This protein binds this small molecule.
Small molecule (SMILES): CO[P](=O)(O)O[C@H]1[C@@H](O)[C@H](n2ccc(=O)[nH]c2=O)O[C@@H]1COP(=O)(O)O

Binding-site contacts:
Ligand atom N1 contacts residue ARG125 of chain 1.K at 3.7 Å.
Ligand atom O3' contacts residue ARG125 of chain 1.K at 4.1 Å.
Ligand atom C2' contacts residue ARG125 of chain 1.K at 3.7 Å.
Ligand atom C1' contacts residue ARG125 of chain 1.K at 4.3 Å.
Ligand atom OP1 contacts residue ARG125 of chain 1.K at 2.9 Å (salt-bridge).
Ligand atom N3 contacts residue ARG125 of chain 1.K at 3.6 Å.
Ligand atom C4 contacts residue ARG125 of chain 1.K at 3.6 Å.
Ligand atom O4 contacts residue ARG125 of chain 1.K at 3.9 Å.
Ligand atom O2 contacts residue ASN16 of chain 1.J at 2.5 Å (h-bond).
Ligand atom OP3 contacts residue ARG125 of chain 1.K at 2.7 Å.
Ligand atom C6 contacts residue ARG125 of chain 1.K at 3.5 Å.
Ligand atom C2 contacts residue ASN16 of chain 1.J at 3.0 Å.
Ligand atom OP1 contacts residue ARG131 of chain 1.K at 3.4 Å (salt-bridge).
Ligand atom N3 contacts residue SER17 of chain 1.J at 4.1 Å.
Ligand atom OP2 contacts residue SER77 of chain 1.K at 3.9 Å.
Ligand atom C4 contacts residue SER17 of chain 1.J at 4.0 Å.
Ligand atom O2 contacts residue ARG125 of chain 1.K at 4.0 Å.
Ligand atom O5' contacts residue ARG125 of chain 1.K at 3.2 Å (salt-bridge).
Ligand atom OP3 contacts residue SER77 of chain 1.K at 4.2 Å.
Ligand atom C5' contacts residue ARG125 of chain 1.K at 4.2 Å.
Ligand atom P contacts residue ILE23 of chain 1.J at 4.2 Å.
Ligand atom C5 contacts residue ARG125 of chain 1.K at 3.5 Å.
Ligand atom O5' contacts residue ARG131 of chain 1.K at 2.9 Å (salt-bridge).
Ligand atom C3' contacts residue ARG125 of chain 1.K at 3.3 Å.
Ligand atom C5' contacts residue MET76 of chain 1.K at 4.3 Å (hydrophobic).
Ligand atom C2 contacts residue ARG125 of chain 1.K at 3.8 Å.
Ligand atom C4 contacts residue ASN16 of chain 1.J at 4.1 Å.
Ligand atom O4 contacts residue SER17 of chain 1.J at 3.1 Å.
Ligand atom OP2 contacts residue ILE23 of chain 1.J at 4.2 Å.
Ligand atom OP2 contacts residue ARG131 of chain 1.K at 3.8 Å.
Ligand atom C5 contacts residue THR21 of chain 1.J at 4.3 Å.
Ligand atom C5' contacts residue ARG131 of chain 1.K at 3.4 Å.
Ligand atom O4 contacts residue THR21 of chain 1.J at 4.0 Å.
Ligand atom OP1 contacts residue ILE23 of chain 1.J at 3.7 Å.
Ligand atom N3 contacts residue ASN16 of chain 1.J at 2.8 Å (h-bond).
Ligand atom P contacts residue ARG125 of chain 1.K at 3.9 Å.
Ligand atom OP3 contacts residue ILE23 of chain 1.J at 4.3 Å.
Ligand atom N1 contacts residue ASN16 of chain 1.J at 4.3 Å.
Ligand atom P contacts residue ARG131 of chain 1.K at 3.6 Å.
Ligand atom C4' contacts residue ARG125 of chain 1.K at 4.3 Å.

Sequence of chain 1.K:
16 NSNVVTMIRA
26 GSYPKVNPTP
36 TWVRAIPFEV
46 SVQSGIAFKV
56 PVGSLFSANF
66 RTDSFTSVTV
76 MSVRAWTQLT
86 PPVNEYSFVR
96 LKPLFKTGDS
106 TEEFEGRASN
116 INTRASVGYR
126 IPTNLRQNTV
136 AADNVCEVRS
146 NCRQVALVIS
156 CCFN

Sequence of chain 1.J:
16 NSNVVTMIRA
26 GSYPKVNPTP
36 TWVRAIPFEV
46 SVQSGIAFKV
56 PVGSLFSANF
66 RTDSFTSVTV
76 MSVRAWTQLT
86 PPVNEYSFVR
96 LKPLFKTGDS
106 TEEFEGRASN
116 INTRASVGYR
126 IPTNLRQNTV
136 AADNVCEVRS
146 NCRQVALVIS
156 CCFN